Binding-site contacts:
Ligand atom C8 contacts residue TYR133 of chain 1.C at 3.5 Å (hydrophobic).
Ligand atom C7 contacts residue ASN116 of chain 1.C at 3.3 Å.
Ligand atom O3 contacts residue ASP288 of chain 1.C at 3.1 Å (salt-bridge).
Ligand atom O7 contacts residue VAL102 of chain 1.C at 3.8 Å.
Ligand atom C7 contacts residue LEU135 of chain 1.C at 4.2 Å (hydrophobic).
Ligand atom C2 contacts residue ASP288 of chain 1.C at 4.5 Å.
Ligand atom C3 contacts residue ASN116 of chain 1.C at 3.9 Å.
Ligand atom C4 contacts residue ASN116 of chain 1.C at 4.4 Å.
Ligand atom C8 contacts residue ASN116 of chain 1.C at 4.4 Å.
Ligand atom N2 contacts residue ASP288 of chain 1.C at 3.7 Å.
Ligand atom O7 contacts residue ASN116 of chain 1.C at 3.4 Å (h-bond).
Ligand atom C8 contacts residue ASP288 of chain 1.C at 3.4 Å.
Ligand atom C7 contacts residue ASP288 of chain 1.C at 4.1 Å.
Ligand atom C6 contacts residue TYR133 of chain 1.C at 3.9 Å (hydrophobic).
Ligand atom C3 contacts residue ASP288 of chain 1.C at 3.9 Å.
Ligand atom N2 contacts residue LEU135 of chain 1.C at 4.3 Å.
Ligand atom N2 contacts residue ASN116 of chain 1.C at 2.9 Å (h-bond).
Ligand atom C1 contacts residue ASN116 of chain 1.C at 1.5 Å.
Ligand atom C8 contacts residue LEU135 of chain 1.C at 3.8 Å (hydrophobic).
Ligand atom O5 contacts residue ASN116 of chain 1.C at 2.5 Å (h-bond).
Ligand atom C2 contacts residue ASN116 of chain 1.C at 2.5 Å.
Ligand atom C5 contacts residue ASN116 of chain 1.C at 3.8 Å.
Ligand atom O7 contacts residue ASN104 of chain 1.C at 3.5 Å (h-bond).
Ligand atom C7 contacts residue ASN104 of chain 1.C at 4.4 Å.
Ligand atom C7 contacts residue VAL102 of chain 1.C at 4.2 Å (hydrophobic).
Ligand atom C5 contacts residue TYR133 of chain 1.C at 4.2 Å (hydrophobic).
Ligand atom O5 contacts residue TYR133 of chain 1.C at 4.4 Å.
Ligand atom C8 contacts residue VAL102 of chain 1.C at 3.5 Å (hydrophobic).

A small-molecule ligand and the protein it binds are described below.
Small molecule (SMILES): CC(=O)N[C@H]1[C@H](O[C@H]2[C@H](O)[C@@H](NC(C)=O)CO[C@@H]2CO)O[C@H](CO)[C@@H](O)[C@@H]1O

Sequence of chain 1.C:
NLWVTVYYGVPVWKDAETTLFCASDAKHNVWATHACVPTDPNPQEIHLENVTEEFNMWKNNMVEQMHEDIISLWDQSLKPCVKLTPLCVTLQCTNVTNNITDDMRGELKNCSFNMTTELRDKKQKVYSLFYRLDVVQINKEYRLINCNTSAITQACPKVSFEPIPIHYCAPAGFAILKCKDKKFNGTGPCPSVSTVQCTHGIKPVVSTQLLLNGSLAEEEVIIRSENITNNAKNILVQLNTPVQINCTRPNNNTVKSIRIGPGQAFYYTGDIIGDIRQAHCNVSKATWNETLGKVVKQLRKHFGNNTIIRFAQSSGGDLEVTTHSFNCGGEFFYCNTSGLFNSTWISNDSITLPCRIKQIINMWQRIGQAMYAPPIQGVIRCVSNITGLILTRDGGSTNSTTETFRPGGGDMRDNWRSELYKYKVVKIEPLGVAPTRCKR